Binding-site contacts:
Ligand atom O10 contacts residue ASN267 of chain 1.A at 3.4 Å (h-bond).
Ligand atom O4 contacts residue ALA266 of chain 1.A at 2.8 Å (h-bond).
Ligand atom O7 contacts residue ASN267 of chain 1.A at 3.9 Å.
Ligand atom O7 contacts residue SER268 of chain 1.A at 3.0 Å (h-bond).
Ligand atom C3 contacts residue TYR286 of chain 1.A at 3.8 Å (hydrophobic).
Ligand atom O1A contacts residue TYR265 of chain 1.A at 4.3 Å.
Ligand atom O4 contacts residue TYR265 of chain 1.A at 4.1 Å.
Ligand atom C5 contacts residue SER268 of chain 1.A at 4.5 Å.
Ligand atom N5 contacts residue ILE314 of chain 1.A at 4.2 Å.
Ligand atom C4 contacts residue TYR286 of chain 1.A at 3.4 Å (hydrophobic).
Ligand atom O10 contacts residue ALA266 of chain 1.A at 3.7 Å.
Ligand atom C3 contacts residue ALA266 of chain 1.A at 3.7 Å (hydrophobic).
Ligand atom C11 contacts residue TYR319 of chain 1.A at 3.5 Å (hydrophobic).
Ligand atom C1 contacts residue TYR265 of chain 1.A at 4.0 Å (hydrophobic).
Ligand atom C5 contacts residue ASN267 of chain 1.A at 4.4 Å.
Ligand atom O4 contacts residue ILE314 of chain 1.A at 4.0 Å.
Ligand atom N5 contacts residue ALA266 of chain 1.A at 4.3 Å.
Ligand atom O10 contacts residue SER268 of chain 1.A at 3.1 Å (h-bond).
Ligand atom C5 contacts residue ALA266 of chain 1.A at 3.6 Å (hydrophobic).
Ligand atom C10 contacts residue ASN267 of chain 1.A at 4.4 Å.
Ligand atom C4 contacts residue ILE314 of chain 1.A at 4.3 Å (hydrophobic).
Ligand atom C11 contacts residue ILE314 of chain 1.A at 4.0 Å (hydrophobic).
Ligand atom C7 contacts residue SER268 of chain 1.A at 3.9 Å.
Ligand atom C4 contacts residue TYR265 of chain 1.A at 4.3 Å (hydrophobic).
Ligand atom C3 contacts residue TYR265 of chain 1.A at 3.3 Å (hydrophobic).
Ligand atom O4 contacts residue TYR286 of chain 1.A at 2.6 Å (h-bond).
Ligand atom O9 contacts residue SER268 of chain 1.A at 3.9 Å.
Ligand atom O10 contacts residue ARG269 of chain 1.A at 2.9 Å (salt-bridge).
Ligand atom C4 contacts residue ALA266 of chain 1.A at 3.5 Å (hydrophobic).
Ligand atom C2 contacts residue TYR265 of chain 1.A at 4.2 Å (hydrophobic).
Ligand atom C10 contacts residue ILE314 of chain 1.A at 4.4 Å (hydrophobic).
Ligand atom O1B contacts residue TYR265 of chain 1.A at 4.0 Å.
Ligand atom C10 contacts residue ALA266 of chain 1.A at 4.2 Å (hydrophobic).
Ligand atom O2 contacts residue ASN315 of chain 1.A at 4.1 Å.
Ligand atom C10 contacts residue ARG269 of chain 1.A at 3.8 Å.
Ligand atom C10 contacts residue SER268 of chain 1.A at 4.1 Å.
Ligand atom C11 contacts residue ARG269 of chain 1.A at 4.1 Å.

Sequence of chain 1.A:
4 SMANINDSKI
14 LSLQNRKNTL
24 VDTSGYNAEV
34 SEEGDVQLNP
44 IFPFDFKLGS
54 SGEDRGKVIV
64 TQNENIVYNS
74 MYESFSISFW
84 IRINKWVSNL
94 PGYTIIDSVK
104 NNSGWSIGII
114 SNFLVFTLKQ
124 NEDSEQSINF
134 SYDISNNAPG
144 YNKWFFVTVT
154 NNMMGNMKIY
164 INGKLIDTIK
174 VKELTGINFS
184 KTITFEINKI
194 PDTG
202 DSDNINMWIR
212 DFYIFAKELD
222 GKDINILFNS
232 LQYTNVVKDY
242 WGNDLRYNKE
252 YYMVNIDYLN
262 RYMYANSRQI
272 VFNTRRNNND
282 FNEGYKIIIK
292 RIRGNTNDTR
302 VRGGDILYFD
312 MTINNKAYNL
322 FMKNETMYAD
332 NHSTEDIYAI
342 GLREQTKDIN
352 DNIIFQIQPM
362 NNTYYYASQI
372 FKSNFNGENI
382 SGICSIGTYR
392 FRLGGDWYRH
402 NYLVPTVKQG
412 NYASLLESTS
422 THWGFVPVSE

A protein and the small-molecule ligand that binds it are described below.
Small molecule (SMILES): CC(=O)N[C@H]1[C@H]([C@H](O)[C@H](O)CO)O[C@](O)(C(=O)O)C[C@@H]1O